Sequence of chain 1.C:
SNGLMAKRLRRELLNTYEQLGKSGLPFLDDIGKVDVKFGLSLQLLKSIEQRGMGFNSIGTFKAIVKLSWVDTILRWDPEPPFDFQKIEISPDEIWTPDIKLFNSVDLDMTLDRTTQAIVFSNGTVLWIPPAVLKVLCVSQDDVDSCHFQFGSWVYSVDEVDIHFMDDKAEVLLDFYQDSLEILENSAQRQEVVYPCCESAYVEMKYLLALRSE

Sequence of chain 1.D:
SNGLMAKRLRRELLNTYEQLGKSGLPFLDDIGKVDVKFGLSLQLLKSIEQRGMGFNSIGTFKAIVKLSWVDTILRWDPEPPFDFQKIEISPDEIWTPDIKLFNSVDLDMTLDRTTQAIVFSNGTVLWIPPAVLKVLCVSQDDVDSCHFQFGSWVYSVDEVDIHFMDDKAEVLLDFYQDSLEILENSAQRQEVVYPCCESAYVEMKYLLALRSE

The protein below binds the small molecule below.
Small molecule (SMILES): CN1[C@@H](CC(=O)c2ccccc2)CCC[C@H]1C[C@H](O)c1ccccc1

Binding-site contacts:
Ligand atom C21 contacts residue GLY151 of chain 1.C at 3.7 Å.
Ligand atom C5 contacts residue LEU126 of chain 1.D at 3.4 Å (hydrophobic).
Ligand atom C21 contacts residue PHE150 of chain 1.C at 3.5 Å (hydrophobic).
Ligand atom O1 contacts residue ILE128 of chain 1.D at 3.7 Å.
Ligand atom C13 contacts residue TRP153 of chain 1.C at 3.9 Å (hydrophobic).
Ligand atom C3 contacts residue TRP153 of chain 1.C at 3.7 Å (hydrophobic).
Ligand atom C16 contacts residue SER152 of chain 1.C at 3.4 Å.
Ligand atom O2 contacts residue TRP153 of chain 1.C at 3.1 Å (h-bond).
Ligand atom O2 contacts residue SER152 of chain 1.C at 2.6 Å (h-bond).
Ligand atom C2 contacts residue ILE128 of chain 1.D at 3.6 Å (hydrophobic).
Ligand atom C10 contacts residue VAL202 of chain 1.C at 3.8 Å (hydrophobic).
Ligand atom C21 contacts residue GLU203 of chain 1.C at 3.8 Å.
Ligand atom C8 contacts residue TYR201 of chain 1.C at 3.8 Å (hydrophobic).
Ligand atom C18 contacts residue GLY151 of chain 1.C at 3.9 Å.
Ligand atom C19 contacts residue TYR194 of chain 1.C at 3.5 Å (hydrophobic).
Ligand atom C7 contacts residue CYS197 of chain 1.C at 3.6 Å (hydrophobic).
Ligand atom C4 contacts residue TYR201 of chain 1.C at 3.3 Å (hydrophobic).
Ligand atom C17 contacts residue SER152 of chain 1.C at 3.9 Å.
Ligand atom C18 contacts residue PHE102 of chain 1.C at 3.5 Å (hydrophobic).
Ligand atom C13 contacts residue PHE175 of chain 1.D at 3.9 Å (hydrophobic).
Ligand atom C20 contacts residue PHE150 of chain 1.C at 3.5 Å (hydrophobic).
Ligand atom C4 contacts residue CYS197 of chain 1.C at 3.6 Å (hydrophobic).
Ligand atom C20 contacts residue GLY151 of chain 1.C at 3.3 Å.
Ligand atom N1 contacts residue TRP153 of chain 1.C at 3.0 Å (h-bond).
Ligand atom O2 contacts residue TYR201 of chain 1.C at 3.3 Å.
Ligand atom O1 contacts residue VAL154 of chain 1.C at 3.8 Å.
Ligand atom C5 contacts residue ILE118 of chain 1.D at 3.4 Å (hydrophobic).
Ligand atom C9 contacts residue TRP153 of chain 1.C at 3.1 Å (hydrophobic).
Ligand atom C20 contacts residue PHE102 of chain 1.C at 3.4 Å (hydrophobic).
Ligand atom C10 contacts residue GLU203 of chain 1.C at 3.8 Å.
Ligand atom C22 contacts residue TYR194 of chain 1.C at 3.9 Å (hydrophobic).
Ligand atom C8 contacts residue TRP153 of chain 1.C at 3.1 Å (hydrophobic).
Ligand atom C15 contacts residue TRP153 of chain 1.C at 3.7 Å (hydrophobic).
Ligand atom C12 contacts residue ILE128 of chain 1.D at 3.7 Å (hydrophobic).
Ligand atom C11 contacts residue TRP153 of chain 1.C at 3.8 Å (hydrophobic).
Ligand atom C10 contacts residue TYR194 of chain 1.C at 3.5 Å (hydrophobic).
Ligand atom O1 contacts residue TRP153 of chain 1.C at 3.4 Å.
Ligand atom C6 contacts residue LEU126 of chain 1.D at 3.8 Å (hydrophobic).
Ligand atom C6 contacts residue ILE118 of chain 1.D at 3.4 Å (hydrophobic).
Ligand atom C15 contacts residue ILE128 of chain 1.D at 3.7 Å (hydrophobic).